The small molecule below binds the protein below.
Small molecule (SMILES): Nc1ncnc2c1ncn2[C@@H]1O[C@H](CO[P](=O)(O)O[C@H]2[C@@H](O)[C@H](n3cnc4c(N)ncnc43)O[C@@H]2CO[P](=O)(O)O[C@H]2[C@@H](O)[C@H](n3cnc4c(N)ncnc43)O[C@@H]2CO[P](=O)(O)O[C@H]2[C@@H](O)[C@H](n3cnc4c(N)ncnc43)O[C@@H]2CO[P](=O)(O)O[P](=O)(O)OP(=O)(O)O)[C@@H](O)[C@H]1O

Binding-site contacts:
Ligand atom OP2 contacts residue LYS257 of chain 1.A at 2.9 Å (salt-bridge).
Ligand atom C5 contacts residue PHE337 of chain 1.A at 3.2 Å (hydrophobic).
Ligand atom O2G contacts residue MG1 of chain 1.C at 2.2 Å.
Ligand atom O1G contacts residue TYR250 of chain 1.A at 3.3 Å (h-bond).
Ligand atom O1A contacts residue MG1 of chain 1.C at 2.1 Å.
Ligand atom O1G contacts residue ARG253 of chain 1.A at 2.8 Å (salt-bridge).
Ligand atom C5 contacts residue PHE339 of chain 1.A at 3.4 Å (hydrophobic).
Ligand atom C2' contacts residue TYR156 of chain 1.A at 3.2 Å (hydrophobic).
Ligand atom OP2 contacts residue TYR185 of chain 1.A at 3.4 Å.
Ligand atom O2' contacts residue TYR156 of chain 1.A at 3.2 Å (h-bond).
Ligand atom C6 contacts residue GLY153 of chain 1.A at 3.3 Å.
Ligand atom O3' contacts residue GLN288 of chain 1.A at 2.8 Å (h-bond).
Ligand atom OP1 contacts residue LYS257 of chain 1.A at 3.3 Å.
Ligand atom O3B contacts residue ARG253 of chain 1.A at 3.2 Å (salt-bridge).
Ligand atom O2' contacts residue GLN288 of chain 1.A at 3.1 Å (h-bond).
Ligand atom O1B contacts residue GLN41 of chain 1.A at 3.1 Å (h-bond).
Ligand atom C8 contacts residue PHE337 of chain 1.A at 3.2 Å (hydrophobic).
Ligand atom N1 contacts residue GLN377 of chain 1.A at 3.2 Å (h-bond).
Ligand atom O2B contacts residue ARG186 of chain 1.A at 3.3 Å (salt-bridge).
Ligand atom N1 contacts residue HIS374 of chain 1.A at 3.2 Å.
Ligand atom O3G contacts residue THR37 of chain 1.A at 3.1 Å.
Ligand atom OP1 contacts residue ARG260 of chain 1.A at 2.7 Å (salt-bridge).
Ligand atom O2G contacts residue GLU33 of chain 1.A at 3.3 Å (salt-bridge).
Ligand atom O5' contacts residue PHE284 of chain 1.A at 3.3 Å.
Ligand atom N9 contacts residue TYR156 of chain 1.A at 3.4 Å (h-bond).
Ligand atom N6 contacts residue ASP189 of chain 1.A at 2.8 Å (salt-bridge).
Ligand atom O2G contacts residue THR37 of chain 1.A at 3.4 Å.
Ligand atom O4' contacts residue PHE284 of chain 1.A at 3.2 Å.
Ligand atom OP1 contacts residue TYR254 of chain 1.A at 2.6 Å (h-bond).
Ligand atom OP1 contacts residue GLN288 of chain 1.A at 3.1 Å (h-bond).
Ligand atom O3G contacts residue LYS150 of chain 1.A at 3.1 Å (salt-bridge).
Ligand atom C4 contacts residue PHE337 of chain 1.A at 3.4 Å (hydrophobic).
Ligand atom O2' contacts residue HIS287 of chain 1.A at 2.9 Å (h-bond).
Ligand atom O3G contacts residue GLN41 of chain 1.A at 2.6 Å (h-bond).
Ligand atom C2 contacts residue GLN377 of chain 1.A at 3.1 Å.
Ligand atom N6 contacts residue GLY153 of chain 1.A at 3.0 Å (h-bond).
Ligand atom O2G contacts residue LYS150 of chain 1.A at 3.0 Å (salt-bridge).
Ligand atom N9 contacts residue PHE337 of chain 1.A at 3.2 Å.
Ligand atom O3G contacts residue TYR250 of chain 1.A at 2.9 Å (h-bond).
Ligand atom O1B contacts residue LYS150 of chain 1.A at 2.6 Å (salt-bridge).

Sequence of chain 1.A:
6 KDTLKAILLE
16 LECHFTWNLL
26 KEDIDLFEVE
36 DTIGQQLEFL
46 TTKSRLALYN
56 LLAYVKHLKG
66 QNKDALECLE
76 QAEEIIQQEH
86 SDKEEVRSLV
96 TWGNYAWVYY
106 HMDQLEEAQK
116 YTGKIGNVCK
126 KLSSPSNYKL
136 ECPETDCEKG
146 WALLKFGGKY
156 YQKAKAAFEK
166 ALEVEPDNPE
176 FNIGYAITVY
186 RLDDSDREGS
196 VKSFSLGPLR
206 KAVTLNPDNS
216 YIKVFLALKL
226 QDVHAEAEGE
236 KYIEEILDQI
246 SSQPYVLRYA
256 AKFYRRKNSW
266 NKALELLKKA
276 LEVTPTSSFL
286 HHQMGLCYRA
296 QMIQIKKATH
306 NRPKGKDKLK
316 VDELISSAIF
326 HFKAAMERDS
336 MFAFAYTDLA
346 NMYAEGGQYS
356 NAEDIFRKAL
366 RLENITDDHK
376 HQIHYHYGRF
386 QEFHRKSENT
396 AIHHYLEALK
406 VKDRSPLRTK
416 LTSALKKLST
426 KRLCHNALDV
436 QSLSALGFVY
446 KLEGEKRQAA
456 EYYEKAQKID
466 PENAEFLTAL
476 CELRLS